Sequence of chain 51.C:
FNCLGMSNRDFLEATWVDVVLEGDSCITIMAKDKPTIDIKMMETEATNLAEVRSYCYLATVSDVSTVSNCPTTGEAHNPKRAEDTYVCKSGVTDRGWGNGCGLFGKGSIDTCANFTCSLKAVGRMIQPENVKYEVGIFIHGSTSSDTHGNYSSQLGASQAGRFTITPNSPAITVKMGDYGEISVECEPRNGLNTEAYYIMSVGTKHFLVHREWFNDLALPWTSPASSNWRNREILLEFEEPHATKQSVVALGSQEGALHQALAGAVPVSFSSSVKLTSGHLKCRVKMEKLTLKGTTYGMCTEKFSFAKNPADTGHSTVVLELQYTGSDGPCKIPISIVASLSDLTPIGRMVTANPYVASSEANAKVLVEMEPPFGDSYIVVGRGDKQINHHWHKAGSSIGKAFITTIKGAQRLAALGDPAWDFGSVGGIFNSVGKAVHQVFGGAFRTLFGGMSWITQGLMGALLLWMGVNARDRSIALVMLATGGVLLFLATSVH

The protein below binds the small molecule below.
Small molecule (SMILES): CC(=O)N[C@@H]1[C@@H](O)[C@H](O)[C@@H](CO)O[C@H]1O

Binding-site contacts:
Ligand atom O5 contacts residue SER157 of chain 51.C at 3.5 Å (h-bond).
Ligand atom C2 contacts residue ASN154 of chain 51.C at 2.5 Å.
Ligand atom C1 contacts residue SER157 of chain 51.C at 4.2 Å.
Ligand atom C5 contacts residue SER157 of chain 51.C at 4.3 Å.
Ligand atom C1 contacts residue SER156 of chain 51.C at 4.1 Å.
Ligand atom N2 contacts residue ASN154 of chain 51.C at 3.1 Å (h-bond).
Ligand atom C5 contacts residue SER156 of chain 51.C at 4.4 Å.
Ligand atom O7 contacts residue ASN154 of chain 51.C at 3.8 Å.
Ligand atom C1 contacts residue ASN154 of chain 51.C at 1.4 Å.
Ligand atom C5 contacts residue ASN154 of chain 51.C at 3.6 Å.
Ligand atom O5 contacts residue ASN154 of chain 51.C at 2.3 Å (h-bond).
Ligand atom C8 contacts residue ASN154 of chain 51.C at 3.8 Å.
Ligand atom C7 contacts residue ASN154 of chain 51.C at 3.4 Å.
Ligand atom C4 contacts residue ASN154 of chain 51.C at 4.2 Å.
Ligand atom O6 contacts residue SER157 of chain 51.C at 4.4 Å.
Ligand atom C3 contacts residue ASN154 of chain 51.C at 3.9 Å.
Ligand atom C6 contacts residue SER157 of chain 51.C at 4.1 Å.
Ligand atom O5 contacts residue SER156 of chain 51.C at 4.3 Å.